The small molecule below binds the protein below.
Small molecule (SMILES): CC(=O)N[C@@H]1[C@@H](O)[C@H](O)[C@@H](CO)O[C@H]1O

Sequence of chain 1.Y:
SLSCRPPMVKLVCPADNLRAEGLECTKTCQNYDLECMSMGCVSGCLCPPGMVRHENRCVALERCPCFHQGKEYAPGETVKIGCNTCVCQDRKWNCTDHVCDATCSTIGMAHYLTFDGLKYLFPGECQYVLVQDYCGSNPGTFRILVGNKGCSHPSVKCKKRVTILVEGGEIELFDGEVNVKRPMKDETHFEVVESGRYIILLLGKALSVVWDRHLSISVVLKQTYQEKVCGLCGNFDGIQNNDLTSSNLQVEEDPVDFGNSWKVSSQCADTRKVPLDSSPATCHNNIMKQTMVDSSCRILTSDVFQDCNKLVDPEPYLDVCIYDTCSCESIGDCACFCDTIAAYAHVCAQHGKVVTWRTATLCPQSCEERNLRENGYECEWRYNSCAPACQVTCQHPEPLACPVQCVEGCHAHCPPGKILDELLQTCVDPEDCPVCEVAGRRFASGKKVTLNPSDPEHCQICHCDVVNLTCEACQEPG

Binding-site contacts:
Ligand atom O5 contacts residue ASN94 of chain 1.Y at 2.0 Å (h-bond).
Ligand atom C8 contacts residue ASN94 of chain 1.Y at 4.5 Å.
Ligand atom C3 contacts residue ASN94 of chain 1.Y at 3.7 Å.
Ligand atom C6 contacts residue ASN94 of chain 1.Y at 4.4 Å.
Ligand atom C5 contacts residue ASN94 of chain 1.Y at 3.4 Å.
Ligand atom C1 contacts residue ASN94 of chain 1.Y at 1.3 Å.
Ligand atom O6 contacts residue GLN89 of chain 1.Y at 4.4 Å.
Ligand atom C7 contacts residue ASN94 of chain 1.Y at 3.4 Å.
Ligand atom C2 contacts residue ASN94 of chain 1.Y at 2.4 Å.
Ligand atom O7 contacts residue ASN94 of chain 1.Y at 3.3 Å (h-bond).
Ligand atom C4 contacts residue ASN94 of chain 1.Y at 4.0 Å.
Ligand atom N2 contacts residue ASN94 of chain 1.Y at 3.1 Å (h-bond).
Ligand atom O7 contacts residue GLN89 of chain 1.Y at 4.2 Å.